Binding-site contacts:
Ligand atom C3 contacts residue LYS170 of chain 1.B at 3.9 Å.
Ligand atom O1 contacts residue GLY169 of chain 1.B at 4.4 Å.
Ligand atom C1 contacts residue ASP150 of chain 1.B at 3.2 Å.
Ligand atom C5 contacts residue ARG218 of chain 1.B at 3.7 Å.
Ligand atom C6 contacts residue GLY149 of chain 1.B at 4.3 Å.
Ligand atom O5 contacts residue TYR110 of chain 1.B at 4.0 Å.
Ligand atom C5 contacts residue ASP150 of chain 1.B at 4.1 Å.
Ligand atom C3 contacts residue ARG218 of chain 1.B at 4.2 Å.
Ligand atom O3 contacts residue LYS170 of chain 1.B at 4.1 Å.
Ligand atom O4 contacts residue THR103 of chain 1.B at 4.3 Å.
Ligand atom O3 contacts residue ARG218 of chain 1.B at 4.4 Å.
Ligand atom O1 contacts residue LYS170 of chain 1.B at 3.5 Å.
Ligand atom C6 contacts residue ARG218 of chain 1.B at 4.0 Å.
Ligand atom C2 contacts residue LYS170 of chain 1.B at 4.4 Å.
Ligand atom C4 contacts residue THR103 of chain 1.B at 4.2 Å.
Ligand atom O4 contacts residue ARG218 of chain 1.B at 2.8 Å (salt-bridge).
Ligand atom O4 contacts residue PRO105 of chain 1.B at 3.5 Å.
Ligand atom C6 contacts residue THR104 of chain 1.B at 4.2 Å.
Ligand atom C6 contacts residue THR103 of chain 1.B at 3.7 Å.
Ligand atom C4 contacts residue ARG218 of chain 1.B at 3.7 Å.
Ligand atom O5 contacts residue ASP150 of chain 1.B at 3.4 Å (salt-bridge).
Ligand atom C6 contacts residue TYR110 of chain 1.B at 3.7 Å (hydrophobic).
Ligand atom O1 contacts residue ASP150 of chain 1.B at 2.7 Å (salt-bridge).
Ligand atom C6 contacts residue THR148 of chain 1.B at 4.0 Å.

Sequence of chain 1.B:
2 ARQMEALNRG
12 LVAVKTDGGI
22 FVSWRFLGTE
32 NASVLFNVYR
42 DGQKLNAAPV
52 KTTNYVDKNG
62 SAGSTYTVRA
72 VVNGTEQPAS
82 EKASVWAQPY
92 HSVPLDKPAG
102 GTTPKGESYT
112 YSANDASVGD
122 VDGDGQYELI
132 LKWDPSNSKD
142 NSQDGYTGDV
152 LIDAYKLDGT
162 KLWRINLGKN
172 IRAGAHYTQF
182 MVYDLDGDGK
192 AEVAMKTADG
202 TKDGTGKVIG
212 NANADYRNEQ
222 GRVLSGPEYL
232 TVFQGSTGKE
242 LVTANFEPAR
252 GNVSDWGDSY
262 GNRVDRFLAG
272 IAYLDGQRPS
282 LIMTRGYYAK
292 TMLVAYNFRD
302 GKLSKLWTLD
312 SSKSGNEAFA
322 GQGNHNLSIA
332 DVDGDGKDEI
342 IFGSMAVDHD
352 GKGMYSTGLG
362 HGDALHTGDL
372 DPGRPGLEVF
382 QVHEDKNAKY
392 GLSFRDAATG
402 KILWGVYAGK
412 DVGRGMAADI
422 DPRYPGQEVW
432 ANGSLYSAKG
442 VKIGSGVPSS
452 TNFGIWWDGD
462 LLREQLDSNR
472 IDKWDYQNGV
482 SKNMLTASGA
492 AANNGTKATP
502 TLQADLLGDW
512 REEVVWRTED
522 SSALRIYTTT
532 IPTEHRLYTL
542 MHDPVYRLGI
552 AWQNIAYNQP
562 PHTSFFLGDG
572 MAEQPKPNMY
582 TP

This protein binds this small molecule.
Small molecule (SMILES): C[C@@H]1O[C@@H](O)[C@H](O)[C@H](O)[C@H]1O